Binding-site contacts:
Ligand atom C5 contacts residue ASN154 of chain 1.B at 3.8 Å.
Ligand atom O5 contacts residue THR156 of chain 1.B at 3.2 Å (h-bond).
Ligand atom C5 contacts residue SER151 of chain 1.B at 4.3 Å.
Ligand atom C6 contacts residue SER151 of chain 1.B at 3.6 Å.
Ligand atom O5 contacts residue ASN154 of chain 1.B at 2.5 Å (h-bond).
Ligand atom C1 contacts residue SER151 of chain 1.B at 4.4 Å.
Ligand atom C7 contacts residue ASN154 of chain 1.B at 3.8 Å.
Ligand atom C1 contacts residue THR156 of chain 1.B at 4.1 Å.
Ligand atom C4 contacts residue ALA147 of chain 1.B at 4.2 Å (hydrophobic).
Ligand atom C1 contacts residue GLY150 of chain 1.B at 3.9 Å.
Ligand atom O5 contacts residue GLY150 of chain 1.B at 3.8 Å.
Ligand atom O4 contacts residue ALA147 of chain 1.B at 4.5 Å.
Ligand atom O7 contacts residue GLY150 of chain 1.B at 4.2 Å.
Ligand atom O7 contacts residue ARG153 of chain 1.B at 4.4 Å.
Ligand atom C6 contacts residue THR156 of chain 1.B at 3.6 Å.
Ligand atom C3 contacts residue ASN154 of chain 1.B at 3.8 Å.
Ligand atom C2 contacts residue ASN154 of chain 1.B at 2.5 Å.
Ligand atom C1 contacts residue ASN154 of chain 1.B at 1.5 Å.
Ligand atom O5 contacts residue SER151 of chain 1.B at 3.4 Å.
Ligand atom O7 contacts residue ASN154 of chain 1.B at 4.2 Å.
Ligand atom N2 contacts residue ASN154 of chain 1.B at 2.9 Å (h-bond).
Ligand atom C2 contacts residue GLY150 of chain 1.B at 4.1 Å.
Ligand atom C4 contacts residue ASN154 of chain 1.B at 4.3 Å.
Ligand atom C5 contacts residue THR156 of chain 1.B at 3.9 Å.
Ligand atom O6 contacts residue SER151 of chain 1.B at 3.9 Å.
Ligand atom O6 contacts residue ALA147 of chain 1.B at 3.8 Å.

Sequence of chain 1.B:
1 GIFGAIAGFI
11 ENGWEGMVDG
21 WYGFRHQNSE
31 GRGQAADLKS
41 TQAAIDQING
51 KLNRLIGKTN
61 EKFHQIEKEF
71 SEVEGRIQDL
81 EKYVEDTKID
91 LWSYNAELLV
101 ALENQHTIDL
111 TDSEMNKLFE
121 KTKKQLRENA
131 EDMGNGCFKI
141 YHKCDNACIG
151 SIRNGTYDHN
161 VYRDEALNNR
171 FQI

A protein and the small-molecule ligand that binds it are described below.
Small molecule (SMILES): CC(=O)N[C@@H]1[C@@H](O)[C@H](O)[C@@H](CO)O[C@H]1O